Sequence of chain 42.K:
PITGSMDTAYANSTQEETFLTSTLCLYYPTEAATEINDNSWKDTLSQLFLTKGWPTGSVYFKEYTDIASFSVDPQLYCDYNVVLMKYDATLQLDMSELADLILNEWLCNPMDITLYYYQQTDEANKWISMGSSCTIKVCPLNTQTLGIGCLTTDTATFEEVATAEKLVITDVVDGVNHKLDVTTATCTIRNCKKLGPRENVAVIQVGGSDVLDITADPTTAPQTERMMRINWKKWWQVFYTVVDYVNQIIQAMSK

Binding-site contacts:
Ligand atom C7 contacts residue ASN12 of chain 42.K at 3.9 Å.
Ligand atom C2 contacts residue ASN12 of chain 42.K at 3.3 Å.
Ligand atom O7 contacts residue ASN12 of chain 42.K at 3.6 Å.
Ligand atom C5 contacts residue ASN12 of chain 42.K at 4.2 Å.
Ligand atom O5 contacts residue ASN12 of chain 42.K at 2.8 Å (h-bond).
Ligand atom C1 contacts residue ASN12 of chain 42.K at 2.2 Å.
Ligand atom N2 contacts residue ASN12 of chain 42.K at 3.8 Å.

The small molecule below binds the protein below.
Small molecule (SMILES): CC(=O)N[C@H]1[C@H](O[C@H]2[C@H](O)[C@@H](NC(C)=O)CO[C@@H]2CO)O[C@H](CO)[C@@H](O)[C@@H]1O